Sequence of chain 2.A:
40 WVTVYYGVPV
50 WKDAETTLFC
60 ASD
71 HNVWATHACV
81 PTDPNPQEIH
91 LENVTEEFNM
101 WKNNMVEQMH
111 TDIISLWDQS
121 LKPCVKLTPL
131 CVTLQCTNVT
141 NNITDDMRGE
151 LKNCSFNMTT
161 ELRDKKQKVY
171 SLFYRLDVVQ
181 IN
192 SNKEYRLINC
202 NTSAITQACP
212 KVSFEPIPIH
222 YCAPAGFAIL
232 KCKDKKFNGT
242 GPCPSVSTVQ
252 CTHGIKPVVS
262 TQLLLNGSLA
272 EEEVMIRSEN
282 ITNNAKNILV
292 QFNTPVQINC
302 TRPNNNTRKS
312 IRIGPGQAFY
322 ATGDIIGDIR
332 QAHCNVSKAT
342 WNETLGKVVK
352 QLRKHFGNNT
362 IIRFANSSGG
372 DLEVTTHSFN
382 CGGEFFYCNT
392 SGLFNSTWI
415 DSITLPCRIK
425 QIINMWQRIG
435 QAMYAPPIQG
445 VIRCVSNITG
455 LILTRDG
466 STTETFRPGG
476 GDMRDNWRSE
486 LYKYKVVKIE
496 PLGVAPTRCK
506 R

A small-molecule ligand and the protein it binds are described below.
Small molecule (SMILES): CC(=O)N[C@@H]1[C@@H](O)[C@H](O)[C@@H](CO)O[C@H]1O

Binding-site contacts:
Ligand atom N2 contacts residue ASN343 of chain 2.A at 2.9 Å (h-bond).
Ligand atom C5 contacts residue ASN343 of chain 2.A at 3.7 Å.
Ligand atom C8 contacts residue LYS339 of chain 2.A at 4.0 Å.
Ligand atom C3 contacts residue ILE400 of chain 2.A at 4.4 Å (hydrophobic).
Ligand atom C4 contacts residue ASN343 of chain 2.A at 4.1 Å.
Ligand atom C7 contacts residue ASN343 of chain 2.A at 3.4 Å.
Ligand atom C1 contacts residue ILE400 of chain 2.A at 3.8 Å (hydrophobic).
Ligand atom C1 contacts residue ASN343 of chain 2.A at 1.4 Å.
Ligand atom O7 contacts residue ASN343 of chain 2.A at 3.6 Å (h-bond).
Ligand atom C8 contacts residue ASN343 of chain 2.A at 3.8 Å.
Ligand atom C2 contacts residue ASN343 of chain 2.A at 2.4 Å.
Ligand atom N2 contacts residue ILE400 of chain 2.A at 4.5 Å.
Ligand atom O5 contacts residue ASN343 of chain 2.A at 2.4 Å (h-bond).
Ligand atom O5 contacts residue ILE400 of chain 2.A at 4.3 Å.
Ligand atom C3 contacts residue ASN343 of chain 2.A at 3.7 Å.